Binding-site contacts:
Ligand atom C7 contacts residue LEU197 of chain 1.A at 3.9 Å (hydrophobic).
Ligand atom C6 contacts residue LEU197 of chain 1.A at 4.0 Å (hydrophobic).
Ligand atom O2 contacts residue TRP208 of chain 1.A at 3.9 Å.
Ligand atom C5 contacts residue VAL121 of chain 1.A at 3.7 Å (hydrophobic).
Ligand atom S2 contacts residue THR198 of chain 1.A at 3.9 Å.
Ligand atom C2 contacts residue THR199 of chain 1.A at 3.5 Å.
Ligand atom S2 contacts residue ZN1 of chain 1.B at 3.0 Å.
Ligand atom O2 contacts residue VAL142 of chain 1.A at 3.8 Å.
Ligand atom O2 contacts residue VAL121 of chain 1.A at 4.1 Å.
Ligand atom C4 contacts residue LEU197 of chain 1.A at 3.8 Å (hydrophobic).
Ligand atom O3 contacts residue TRP208 of chain 1.A at 3.5 Å.
Ligand atom S1 contacts residue PRO201 of chain 1.A at 4.2 Å.
Ligand atom C5 contacts residue LEU197 of chain 1.A at 3.9 Å (hydrophobic).
Ligand atom N1 contacts residue LEU197 of chain 1.A at 3.7 Å.
Ligand atom C6 contacts residue VAL121 of chain 1.A at 3.6 Å (hydrophobic).
Ligand atom O3 contacts residue LEU197 of chain 1.A at 3.3 Å.
Ligand atom N2 contacts residue ZN1 of chain 1.B at 2.0 Å.
Ligand atom C1 contacts residue HIS94 of chain 1.A at 4.1 Å.
Ligand atom N1 contacts residue THR199 of chain 1.A at 3.7 Å.
Ligand atom N2 contacts residue HIS96 of chain 1.A at 3.3 Å (h-bond).
Ligand atom O1 contacts residue PHE130 of chain 1.A at 3.4 Å.
Ligand atom C1 contacts residue LEU197 of chain 1.A at 4.0 Å (hydrophobic).
Ligand atom O2 contacts residue HIS119 of chain 1.A at 3.2 Å (h-bond).
Ligand atom N2 contacts residue HIS94 of chain 1.A at 3.2 Å (h-bond).
Ligand atom C4 contacts residue PHE130 of chain 1.A at 4.2 Å (hydrophobic).
Ligand atom S2 contacts residue HIS119 of chain 1.A at 3.9 Å.
Ligand atom O3 contacts residue THR198 of chain 1.A at 2.9 Å (h-bond).
Ligand atom O2 contacts residue ZN1 of chain 1.B at 2.9 Å.
Ligand atom S2 contacts residue HIS94 of chain 1.A at 3.9 Å.
Ligand atom O3 contacts residue ZN1 of chain 1.B at 4.0 Å.
Ligand atom O2 contacts residue HIS94 of chain 1.A at 3.4 Å.
Ligand atom C3 contacts residue LEU197 of chain 1.A at 3.7 Å (hydrophobic).
Ligand atom N2 contacts residue HIS119 of chain 1.A at 3.4 Å (h-bond).
Ligand atom N2 contacts residue THR198 of chain 1.A at 2.9 Å (h-bond).
Ligand atom C6 contacts residue HIS94 of chain 1.A at 4.1 Å.
Ligand atom O3 contacts residue SER196 of chain 1.A at 4.0 Å.
Ligand atom C3 contacts residue THR199 of chain 1.A at 3.9 Å.
Ligand atom C5 contacts residue GLN92 of chain 1.A at 4.0 Å.
Ligand atom C2 contacts residue LEU197 of chain 1.A at 3.8 Å (hydrophobic).
Ligand atom C5 contacts residue PHE130 of chain 1.A at 4.2 Å (hydrophobic).

The protein below binds the small molecule below.
Small molecule (SMILES): NS(=O)(=O)c1ccc2oc(=S)[nH]c2c1

Sequence of chain 1.A:
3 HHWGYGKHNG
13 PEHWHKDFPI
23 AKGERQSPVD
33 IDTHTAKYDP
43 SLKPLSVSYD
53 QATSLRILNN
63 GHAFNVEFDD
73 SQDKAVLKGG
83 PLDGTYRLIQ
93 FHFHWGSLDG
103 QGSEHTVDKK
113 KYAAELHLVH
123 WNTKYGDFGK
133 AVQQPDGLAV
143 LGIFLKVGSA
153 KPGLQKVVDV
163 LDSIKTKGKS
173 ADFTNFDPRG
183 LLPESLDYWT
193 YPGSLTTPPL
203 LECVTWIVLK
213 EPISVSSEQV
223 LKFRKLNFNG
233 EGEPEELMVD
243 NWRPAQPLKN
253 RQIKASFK